The protein below binds the small molecule below.
Small molecule (SMILES): Nc1ncnc2c1ncn2[C@@H]1O[C@H](CO[P](=O)(O)OS(=O)(=O)O)[C@@H](O)[C@H]1O

Binding-site contacts:
Ligand atom O1B contacts residue ILE84 of chain 1.B at 3.4 Å.
Ligand atom O1A contacts residue ILE106 of chain 1.B at 2.9 Å (h-bond).
Ligand atom O2' contacts residue LEU153 of chain 1.B at 2.9 Å.
Ligand atom O2A contacts residue PHE105 of chain 1.B at 3.0 Å.
Ligand atom N7 contacts residue PHE75 of chain 1.B at 3.5 Å.
Ligand atom C8 contacts residue PHE75 of chain 1.B at 3.7 Å (hydrophobic).
Ligand atom O1B contacts residue SER107 of chain 1.B at 2.8 Å (h-bond).
Ligand atom N1 contacts residue THR166 of chain 1.B at 3.6 Å.
Ligand atom O2B contacts residue ARG80 of chain 1.B at 3.8 Å.
Ligand atom O2A contacts residue ARG66 of chain 1.B at 2.8 Å (salt-bridge).
Ligand atom O2B contacts residue ASN83 of chain 1.B at 2.8 Å (h-bond).
Ligand atom O3B contacts residue PRO108 of chain 1.B at 3.1 Å.
Ligand atom C5' contacts residue ILE106 of chain 1.B at 3.3 Å (hydrophobic).
Ligand atom O5' contacts residue ARG66 of chain 1.B at 3.8 Å.
Ligand atom O1B contacts residue ILE106 of chain 1.B at 3.2 Å (h-bond).
Ligand atom O2A contacts residue ASN83 of chain 1.B at 3.5 Å (h-bond).
Ligand atom N1 contacts residue ARG80 of chain 1.B at 2.9 Å (salt-bridge).
Ligand atom O1B contacts residue PHE105 of chain 1.B at 3.1 Å.
Ligand atom C2' contacts residue LEU153 of chain 1.B at 3.4 Å (hydrophobic).
Ligand atom PA contacts residue ARG66 of chain 1.B at 3.6 Å.
Ligand atom N6 contacts residue GLU164 of chain 1.B at 2.9 Å (salt-bridge).
Ligand atom C2 contacts residue THR166 of chain 1.B at 3.8 Å.
Ligand atom C3' contacts residue SER34 of chain 1.B at 3.6 Å.
Ligand atom O3' contacts residue SER34 of chain 1.B at 3.1 Å (h-bond).
Ligand atom C2 contacts residue ILE106 of chain 1.B at 3.7 Å (hydrophobic).
Ligand atom O1A contacts residue PHE105 of chain 1.B at 3.0 Å.
Ligand atom N1 contacts residue GLU164 of chain 1.B at 3.6 Å.
Ligand atom N3 contacts residue ILE106 of chain 1.B at 3.6 Å.
Ligand atom N6 contacts residue LYS163 of chain 1.B at 3.2 Å (salt-bridge).
Ligand atom SB contacts residue SER107 of chain 1.B at 3.7 Å.
Ligand atom O3A contacts residue ILE106 of chain 1.B at 3.7 Å.
Ligand atom N1 contacts residue PHE165 of chain 1.B at 3.8 Å.
Ligand atom C6 contacts residue GLU164 of chain 1.B at 3.7 Å.
Ligand atom C6 contacts residue ARG80 of chain 1.B at 3.4 Å.
Ligand atom O3B contacts residue SER107 of chain 1.B at 3.5 Å (h-bond).
Ligand atom O2B contacts residue ARG66 of chain 1.B at 3.0 Å (salt-bridge).
Ligand atom N6 contacts residue ARG80 of chain 1.B at 3.7 Å.
Ligand atom C6 contacts residue PHE165 of chain 1.B at 3.8 Å (hydrophobic).
Ligand atom O3B contacts residue ARG80 of chain 1.B at 2.7 Å (salt-bridge).
Ligand atom C2 contacts residue ARG80 of chain 1.B at 3.4 Å.

Sequence of chain 1.B:
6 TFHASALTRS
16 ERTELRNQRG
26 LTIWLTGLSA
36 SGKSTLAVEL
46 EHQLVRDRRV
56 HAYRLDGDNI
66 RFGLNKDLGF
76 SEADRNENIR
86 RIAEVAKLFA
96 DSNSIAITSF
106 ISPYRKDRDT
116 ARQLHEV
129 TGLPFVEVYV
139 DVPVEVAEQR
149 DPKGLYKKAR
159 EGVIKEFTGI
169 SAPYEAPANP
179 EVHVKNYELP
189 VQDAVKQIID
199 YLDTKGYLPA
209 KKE